Binding-site contacts:
Ligand atom O6 contacts residue ILE279 of chain 1.A at 3.4 Å (h-bond).
Ligand atom C6 contacts residue ASN236 of chain 1.A at 4.4 Å.
Ligand atom C2 contacts residue THR238 of chain 1.A at 4.0 Å.
Ligand atom N2 contacts residue THR238 of chain 1.A at 4.0 Å.
Ligand atom O7 contacts residue THR238 of chain 1.A at 3.2 Å (h-bond).
Ligand atom C8 contacts residue GLY239 of chain 1.A at 4.1 Å.
Ligand atom C2 contacts residue ASN236 of chain 1.A at 2.4 Å.
Ligand atom O6 contacts residue GLU277 of chain 1.A at 3.7 Å.
Ligand atom O7 contacts residue ASN236 of chain 1.A at 2.9 Å (h-bond).
Ligand atom O6 contacts residue SER276 of chain 1.A at 3.3 Å (h-bond).
Ligand atom C6 contacts residue ILE279 of chain 1.A at 3.4 Å (hydrophobic).
Ligand atom C5 contacts residue ASN236 of chain 1.A at 3.7 Å.
Ligand atom O3 contacts residue THR238 of chain 1.A at 4.2 Å.
Ligand atom C7 contacts residue THR238 of chain 1.A at 3.3 Å.
Ligand atom C1 contacts residue ASN236 of chain 1.A at 1.4 Å.
Ligand atom C5 contacts residue ILE279 of chain 1.A at 4.0 Å (hydrophobic).
Ligand atom C3 contacts residue ASN236 of chain 1.A at 3.8 Å.
Ligand atom O6 contacts residue ASN278 of chain 1.A at 3.6 Å.
Ligand atom O5 contacts residue ASN236 of chain 1.A at 2.4 Å (h-bond).
Ligand atom N2 contacts residue ASN236 of chain 1.A at 2.8 Å (h-bond).
Ligand atom C4 contacts residue ASN236 of chain 1.A at 4.2 Å.
Ligand atom C6 contacts residue SER276 of chain 1.A at 3.5 Å.
Ligand atom C8 contacts residue THR238 of chain 1.A at 3.4 Å.
Ligand atom C7 contacts residue ASN236 of chain 1.A at 3.3 Å.

A small-molecule ligand and the protein it binds are described below.
Small molecule (SMILES): CC(=O)N[C@@H]1[C@@H](O)[C@H](O)[C@@H](CO)O[C@H]1O

Sequence of chain 1.A:
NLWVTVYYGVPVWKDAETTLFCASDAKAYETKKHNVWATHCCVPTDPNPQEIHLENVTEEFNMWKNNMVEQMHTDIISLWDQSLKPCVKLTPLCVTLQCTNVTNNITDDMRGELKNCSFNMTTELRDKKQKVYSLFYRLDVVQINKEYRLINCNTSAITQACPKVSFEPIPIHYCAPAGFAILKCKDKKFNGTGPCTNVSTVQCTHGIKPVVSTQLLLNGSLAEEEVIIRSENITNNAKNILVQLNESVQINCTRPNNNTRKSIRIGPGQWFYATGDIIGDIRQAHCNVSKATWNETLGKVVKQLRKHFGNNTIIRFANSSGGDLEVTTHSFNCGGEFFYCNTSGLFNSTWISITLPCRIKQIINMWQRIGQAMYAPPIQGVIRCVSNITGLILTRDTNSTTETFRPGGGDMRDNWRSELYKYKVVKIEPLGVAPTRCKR